This protein binds this small molecule.
Small molecule (SMILES): CCN(CC)CCC[C@@H](C)Nc1ccnc2cc(Cl)ccc12

Binding-site contacts:
Ligand atom C5 contacts residue TRP56 of chain 2.A at 3.8 Å (hydrophobic).
Ligand atom C4 contacts residue TRP56 of chain 2.A at 3.6 Å (hydrophobic).
Ligand atom C17 contacts residue GOL1 of chain 2.D at 3.7 Å.
Ligand atom C8 contacts residue ALA53 of chain 2.A at 3.7 Å (hydrophobic).
Ligand atom C14 contacts residue ASP46 of chain 2.A at 3.9 Å.
Ligand atom C3 contacts residue TRP56 of chain 2.A at 3.7 Å (hydrophobic).
Ligand atom C1 contacts residue TRP56 of chain 2.A at 3.8 Å (hydrophobic).
Ligand atom C15 contacts residue ASP46 of chain 2.A at 3.4 Å.
Ligand atom C11 contacts residue PHE422 of chain 2.A at 3.9 Å (hydrophobic).
Ligand atom C1 contacts residue SER52 of chain 2.A at 4.0 Å.
Ligand atom C5 contacts residue PHE422 of chain 2.A at 3.5 Å (hydrophobic).
Ligand atom C17 contacts residue PHE44 of chain 2.A at 3.9 Å (hydrophobic).
Ligand atom C8 contacts residue PHE104 of chain 2.A at 3.6 Å (hydrophobic).
Ligand atom C7 contacts residue TRP56 of chain 2.A at 3.4 Å (hydrophobic).
Ligand atom C16 contacts residue PHE44 of chain 2.A at 3.9 Å (hydrophobic).
Ligand atom C2 contacts residue TRP56 of chain 2.A at 3.7 Å (hydrophobic).
Ligand atom C11 contacts residue GLU421 of chain 2.A at 3.8 Å.
Ligand atom CL contacts residue TRP56 of chain 2.A at 3.9 Å.
Ligand atom C8 contacts residue TRP56 of chain 2.A at 3.5 Å (hydrophobic).
Ligand atom C12 contacts residue PHE422 of chain 2.A at 3.9 Å (hydrophobic).
Ligand atom N1 contacts residue TRP56 of chain 2.A at 3.5 Å.
Ligand atom CL contacts residue LEU83 of chain 2.A at 3.6 Å.
Ligand atom C9 contacts residue TRP56 of chain 2.A at 3.4 Å (hydrophobic).
Ligand atom C7 contacts residue PHE104 of chain 2.A at 3.6 Å (hydrophobic).
Ligand atom CL contacts residue PHE104 of chain 2.A at 4.0 Å.
Ligand atom C18 contacts residue GLU421 of chain 2.A at 3.7 Å.
Ligand atom C18 contacts residue TRP56 of chain 2.A at 3.4 Å (hydrophobic).
Ligand atom C15 contacts residue PHE44 of chain 2.A at 3.6 Å (hydrophobic).
Ligand atom C6 contacts residue SER103 of chain 2.A at 3.5 Å.
Ligand atom C5 contacts residue SER103 of chain 2.A at 3.4 Å.
Ligand atom C16 contacts residue ASP46 of chain 2.A at 3.1 Å.
Ligand atom C12 contacts residue GLU421 of chain 2.A at 3.8 Å.
Ligand atom N1 contacts residue ALA53 of chain 2.A at 3.9 Å.
Ligand atom N2 contacts residue PHE422 of chain 2.A at 3.5 Å (h-bond).
Ligand atom N1 contacts residue SER52 of chain 2.A at 4.0 Å.
Ligand atom C6 contacts residue TRP56 of chain 2.A at 3.6 Å (hydrophobic).
Ligand atom C13 contacts residue ASP46 of chain 2.A at 3.2 Å.
Ligand atom C14 contacts residue PHE44 of chain 2.A at 3.8 Å (hydrophobic).
Ligand atom N2 contacts residue TRP56 of chain 2.A at 3.9 Å.
Ligand atom N3 contacts residue ASP46 of chain 2.A at 3.3 Å (salt-bridge).

Sequence of chain 2.A:
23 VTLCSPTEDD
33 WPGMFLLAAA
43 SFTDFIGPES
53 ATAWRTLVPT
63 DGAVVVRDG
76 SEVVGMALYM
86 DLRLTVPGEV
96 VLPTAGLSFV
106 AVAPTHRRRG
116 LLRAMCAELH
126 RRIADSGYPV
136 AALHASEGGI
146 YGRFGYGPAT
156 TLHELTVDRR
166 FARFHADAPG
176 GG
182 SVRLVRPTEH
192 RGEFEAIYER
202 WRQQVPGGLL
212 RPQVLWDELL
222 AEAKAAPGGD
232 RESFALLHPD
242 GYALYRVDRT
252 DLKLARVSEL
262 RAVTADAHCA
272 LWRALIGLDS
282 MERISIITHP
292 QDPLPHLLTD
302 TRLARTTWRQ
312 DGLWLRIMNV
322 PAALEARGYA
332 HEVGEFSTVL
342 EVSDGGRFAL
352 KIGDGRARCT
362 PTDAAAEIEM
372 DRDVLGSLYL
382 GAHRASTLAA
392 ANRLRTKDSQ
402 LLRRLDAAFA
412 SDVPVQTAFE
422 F